Binding-site contacts:
Ligand atom C8 contacts residue VAL153 of chain 2.D at 3.2 Å (hydrophobic).
Ligand atom C8 contacts residue ASN154 of chain 2.D at 3.1 Å.
Ligand atom N2 contacts residue ASN154 of chain 2.D at 2.8 Å (h-bond).
Ligand atom O5 contacts residue HIS158 of chain 2.D at 3.5 Å.
Ligand atom O7 contacts residue SER149 of chain 2.D at 3.4 Å (h-bond).
Ligand atom C3 contacts residue HIS158 of chain 2.D at 4.4 Å.
Ligand atom O3 contacts residue HIS148 of chain 2.D at 3.7 Å.
Ligand atom C1 contacts residue HIS158 of chain 2.D at 3.9 Å.
Ligand atom C7 contacts residue VAL153 of chain 2.D at 3.6 Å (hydrophobic).
Ligand atom C4 contacts residue HIS158 of chain 2.D at 4.1 Å.
Ligand atom O7 contacts residue ASN154 of chain 2.D at 4.2 Å.
Ligand atom C5 contacts residue HIS158 of chain 2.D at 4.2 Å.
Ligand atom O5 contacts residue ASN154 of chain 2.D at 2.4 Å (h-bond).
Ligand atom C5 contacts residue ASN154 of chain 2.D at 3.7 Å.
Ligand atom C2 contacts residue ASN154 of chain 2.D at 2.4 Å.
Ligand atom C3 contacts residue ASN154 of chain 2.D at 3.8 Å.
Ligand atom C4 contacts residue ASN154 of chain 2.D at 4.3 Å.
Ligand atom C1 contacts residue ASN154 of chain 2.D at 1.4 Å.
Ligand atom C7 contacts residue ASN154 of chain 2.D at 3.2 Å.
Ligand atom C7 contacts residue SER149 of chain 2.D at 4.4 Å.
Ligand atom O7 contacts residue GLY150 of chain 2.D at 3.4 Å.
Ligand atom C2 contacts residue HIS158 of chain 2.D at 3.7 Å.
Ligand atom O7 contacts residue VAL153 of chain 2.D at 3.3 Å.
Ligand atom O6 contacts residue ASN154 of chain 2.D at 4.2 Å.
Ligand atom O6 contacts residue GLY157 of chain 2.D at 3.1 Å.
Ligand atom C6 contacts residue GLY157 of chain 2.D at 3.9 Å.
Ligand atom C6 contacts residue HIS158 of chain 2.D at 4.3 Å.
Ligand atom O6 contacts residue HIS158 of chain 2.D at 4.2 Å.

Sequence of chain 2.D:
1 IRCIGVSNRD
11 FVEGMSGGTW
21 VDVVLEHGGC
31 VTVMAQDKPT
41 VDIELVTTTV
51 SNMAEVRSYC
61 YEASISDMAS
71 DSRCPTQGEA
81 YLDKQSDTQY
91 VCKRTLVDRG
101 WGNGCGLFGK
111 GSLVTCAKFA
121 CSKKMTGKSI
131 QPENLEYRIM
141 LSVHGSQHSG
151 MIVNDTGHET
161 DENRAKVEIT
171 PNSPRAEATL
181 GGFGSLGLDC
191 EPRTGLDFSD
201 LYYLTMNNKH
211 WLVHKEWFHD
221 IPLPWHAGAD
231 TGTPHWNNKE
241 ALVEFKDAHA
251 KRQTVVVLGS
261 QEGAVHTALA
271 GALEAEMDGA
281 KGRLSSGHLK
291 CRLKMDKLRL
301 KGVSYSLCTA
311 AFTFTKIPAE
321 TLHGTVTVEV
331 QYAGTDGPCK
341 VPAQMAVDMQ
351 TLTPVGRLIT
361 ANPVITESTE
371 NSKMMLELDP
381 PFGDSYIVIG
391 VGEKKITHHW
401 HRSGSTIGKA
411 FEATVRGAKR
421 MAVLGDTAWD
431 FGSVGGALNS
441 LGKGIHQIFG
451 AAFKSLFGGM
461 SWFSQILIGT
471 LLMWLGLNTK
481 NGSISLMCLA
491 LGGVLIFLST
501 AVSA

The small molecule below binds the protein below.
Small molecule (SMILES): CC(=O)N[C@@H]1[C@@H](O)[C@H](O)[C@@H](CO)O[C@H]1O